This small molecule binds to this protein.
Small molecule (SMILES): Cc1ncc(COP(=O)(O)O)c(CN[C@@H]2CONC2=O)c1O

Binding-site contacts:
Ligand atom O contacts residue MET314 of chain 1.C at 3.4 Å (h-bond).
Ligand atom C3 contacts residue HIS169 of chain 1.A at 3.7 Å.
Ligand atom O3P contacts residue TYR356 of chain 1.A at 2.4 Å (h-bond).
Ligand atom O2P contacts residue VAL225 of chain 1.A at 3.0 Å (h-bond).
Ligand atom CA contacts residue TYR267 of chain 1.C at 3.0 Å (hydrophobic).
Ligand atom C6 contacts residue ARG222 of chain 1.A at 3.5 Å.
Ligand atom OG contacts residue MET314 of chain 1.C at 3.7 Å.
Ligand atom O1P contacts residue GLY224 of chain 1.A at 3.2 Å (h-bond).
Ligand atom N contacts residue TYR267 of chain 1.C at 2.9 Å (h-bond).
Ligand atom O contacts residue ARG139 of chain 1.A at 2.9 Å (salt-bridge).
Ligand atom C2A contacts residue HIS169 of chain 1.A at 3.8 Å.
Ligand atom ND contacts residue TYR286 of chain 1.C at 3.4 Å (h-bond).
Ligand atom C contacts residue TYR267 of chain 1.C at 3.4 Å (hydrophobic).
Ligand atom O3 contacts residue ARG139 of chain 1.A at 3.1 Å (salt-bridge).
Ligand atom OG contacts residue TYR356 of chain 1.A at 3.8 Å.
Ligand atom OG contacts residue TYR286 of chain 1.C at 2.9 Å (h-bond).
Ligand atom C3 contacts residue LEU86 of chain 1.A at 3.8 Å (hydrophobic).
Ligand atom C2A contacts residue ARG222 of chain 1.A at 3.6 Å.
Ligand atom C5A contacts residue VAL38 of chain 1.A at 3.7 Å (hydrophobic).
Ligand atom N1 contacts residue HIS169 of chain 1.A at 3.5 Å (h-bond).
Ligand atom C contacts residue MET314 of chain 1.C at 3.4 Å (hydrophobic).
Ligand atom C5A contacts residue ARG222 of chain 1.A at 3.7 Å.
Ligand atom O2P contacts residue TYR356 of chain 1.A at 3.5 Å.
Ligand atom O2P contacts residue TYR44 of chain 1.A at 2.6 Å (h-bond).
Ligand atom C2 contacts residue LEU86 of chain 1.A at 3.6 Å (hydrophobic).
Ligand atom ND contacts residue MET314 of chain 1.C at 2.7 Å (h-bond).
Ligand atom C2 contacts residue HIS169 of chain 1.A at 3.5 Å.
Ligand atom O2P contacts residue GLY224 of chain 1.A at 3.5 Å.
Ligand atom CB contacts residue TYR356 of chain 1.A at 3.6 Å (hydrophobic).
Ligand atom C2 contacts residue ARG222 of chain 1.A at 3.7 Å.
Ligand atom ND contacts residue CYS313 of chain 1.C at 3.6 Å.
Ligand atom O contacts residue TYR267 of chain 1.C at 3.8 Å.
Ligand atom C contacts residue LYS40 of chain 1.A at 3.8 Å.
Ligand atom N1 contacts residue ARG222 of chain 1.A at 3.0 Å (salt-bridge).
Ligand atom CB contacts residue TYR267 of chain 1.C at 3.6 Å (hydrophobic).
Ligand atom O1P contacts residue VAL225 of chain 1.A at 3.7 Å.
Ligand atom C4A contacts residue LYS40 of chain 1.A at 3.6 Å.
Ligand atom O contacts residue CYS313 of chain 1.C at 3.3 Å.
Ligand atom O1P contacts residue SER207 of chain 1.A at 2.8 Å.
Ligand atom P contacts residue TYR356 of chain 1.A at 3.5 Å.

Sequence of chain 1.A:
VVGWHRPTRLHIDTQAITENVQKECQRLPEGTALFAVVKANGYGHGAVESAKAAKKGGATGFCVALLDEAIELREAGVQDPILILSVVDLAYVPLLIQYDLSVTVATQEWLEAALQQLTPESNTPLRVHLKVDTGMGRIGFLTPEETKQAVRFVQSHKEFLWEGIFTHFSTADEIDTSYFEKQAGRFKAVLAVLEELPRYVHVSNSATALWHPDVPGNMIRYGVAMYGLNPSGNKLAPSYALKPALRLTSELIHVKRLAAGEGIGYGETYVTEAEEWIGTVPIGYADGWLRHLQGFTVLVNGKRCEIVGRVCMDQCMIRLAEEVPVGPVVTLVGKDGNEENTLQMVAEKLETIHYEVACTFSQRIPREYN

Sequence of chain 1.C:
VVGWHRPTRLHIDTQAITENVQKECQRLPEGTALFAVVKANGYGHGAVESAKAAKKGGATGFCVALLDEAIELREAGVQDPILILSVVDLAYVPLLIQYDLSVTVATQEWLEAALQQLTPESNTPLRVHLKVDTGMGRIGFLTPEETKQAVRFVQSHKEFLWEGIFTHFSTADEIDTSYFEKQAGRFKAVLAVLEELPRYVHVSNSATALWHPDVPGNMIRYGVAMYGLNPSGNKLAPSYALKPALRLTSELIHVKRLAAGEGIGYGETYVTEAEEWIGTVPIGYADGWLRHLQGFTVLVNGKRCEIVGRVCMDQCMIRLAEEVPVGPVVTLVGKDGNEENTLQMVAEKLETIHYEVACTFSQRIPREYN